The small molecule below binds the protein below.
Small molecule (SMILES): C[C@@]1(C(=O)O)N[C@H](C(=O)O)C[Se]1

Binding-site contacts:
Ligand atom O41 contacts residue TYR316 of chain 1.A at 2.6 Å (h-bond).
Ligand atom C2 contacts residue MET301 of chain 1.A at 4.3 Å (hydrophobic).
Ligand atom C2 contacts residue ARG169 of chain 1.A at 3.8 Å.
Ligand atom OXT contacts residue LEU167 of chain 1.A at 3.8 Å.
Ligand atom C4 contacts residue ARG169 of chain 1.A at 4.2 Å.
Ligand atom O42 contacts residue ALA280 of chain 1.A at 3.0 Å (h-bond).
Ligand atom OXT contacts residue ARG169 of chain 1.A at 4.5 Å.
Ligand atom C2B contacts residue MET301 of chain 1.A at 3.6 Å (hydrophobic).
Ligand atom OXT contacts residue MET301 of chain 1.A at 3.4 Å (h-bond).
Ligand atom O42 contacts residue TYR316 of chain 1.A at 3.6 Å (h-bond).
Ligand atom O41 contacts residue THR279 of chain 1.A at 3.6 Å.
Ligand atom C5 contacts residue 5AD1 of chain 1.I at 3.5 Å.
Ligand atom O41 contacts residue ALA280 of chain 1.A at 3.9 Å.
Ligand atom C4A contacts residue ALA280 of chain 1.A at 3.8 Å (hydrophobic).
Ligand atom C2A contacts residue ARG169 of chain 1.A at 3.5 Å.
Ligand atom N3 contacts residue THR278 of chain 1.A at 4.0 Å.
Ligand atom O42 contacts residue THR279 of chain 1.A at 3.4 Å (h-bond).
Ligand atom C5 contacts residue ARG169 of chain 1.A at 3.8 Å.
Ligand atom O contacts residue MET301 of chain 1.A at 4.3 Å.
Ligand atom O42 contacts residue THR278 of chain 1.A at 3.4 Å.
Ligand atom C2A contacts residue PRO276 of chain 1.A at 4.4 Å (hydrophobic).
Ligand atom O contacts residue THR278 of chain 1.A at 3.2 Å.
Ligand atom C2B contacts residue ILE66 of chain 1.A at 3.9 Å (hydrophobic).
Ligand atom SE1 contacts residue ARG169 of chain 1.A at 3.8 Å.
Ligand atom N3 contacts residue ARG169 of chain 1.A at 3.7 Å.
Ligand atom O42 contacts residue ARG169 of chain 1.A at 4.3 Å.
Ligand atom O contacts residue PRO276 of chain 1.A at 3.8 Å.
Ligand atom C4A contacts residue TYR316 of chain 1.A at 3.5 Å (hydrophobic).
Ligand atom C2B contacts residue GLN117 of chain 1.A at 4.3 Å.
Ligand atom O contacts residue GLY236 of chain 1.A at 3.9 Å.
Ligand atom O contacts residue ARG169 of chain 1.A at 2.8 Å (salt-bridge).
Ligand atom C4A contacts residue THR279 of chain 1.A at 3.9 Å.
Ligand atom C4A contacts residue THR278 of chain 1.A at 4.3 Å.
Ligand atom SE1 contacts residue 5AD1 of chain 1.I at 3.3 Å.
Ligand atom OXT contacts residue PRO276 of chain 1.A at 4.4 Å.
Ligand atom C2A contacts residue THR278 of chain 1.A at 4.2 Å.
Ligand atom C2A contacts residue MET301 of chain 1.A at 3.7 Å (hydrophobic).
Ligand atom SE1 contacts residue GLN117 of chain 1.A at 3.7 Å.

Sequence of chain 1.A:
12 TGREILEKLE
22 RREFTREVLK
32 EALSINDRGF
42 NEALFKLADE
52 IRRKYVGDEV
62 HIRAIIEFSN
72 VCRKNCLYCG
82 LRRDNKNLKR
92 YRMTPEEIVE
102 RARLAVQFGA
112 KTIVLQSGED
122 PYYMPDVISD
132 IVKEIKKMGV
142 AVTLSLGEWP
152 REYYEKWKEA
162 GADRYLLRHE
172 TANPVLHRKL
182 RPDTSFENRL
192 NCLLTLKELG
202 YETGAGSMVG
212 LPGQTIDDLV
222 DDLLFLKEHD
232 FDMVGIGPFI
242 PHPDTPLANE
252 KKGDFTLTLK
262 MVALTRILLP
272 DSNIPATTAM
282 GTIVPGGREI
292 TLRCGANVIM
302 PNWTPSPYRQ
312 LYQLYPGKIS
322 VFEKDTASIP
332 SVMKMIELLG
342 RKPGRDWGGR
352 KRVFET